Sequence of chain 3.B:
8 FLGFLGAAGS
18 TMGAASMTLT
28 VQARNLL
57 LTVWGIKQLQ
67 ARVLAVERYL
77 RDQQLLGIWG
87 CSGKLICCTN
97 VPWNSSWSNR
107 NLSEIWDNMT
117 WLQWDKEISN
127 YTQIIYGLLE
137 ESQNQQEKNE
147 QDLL

Binding-site contacts:
Ligand atom C7 contacts residue ASN100 of chain 3.B at 3.5 Å.
Ligand atom C1 contacts residue SER102 of chain 3.B at 3.9 Å.
Ligand atom C2 contacts residue ASN100 of chain 3.B at 2.3 Å.
Ligand atom N2 contacts residue ASN100 of chain 3.B at 2.8 Å (h-bond).
Ligand atom C4 contacts residue ASN100 of chain 3.B at 4.1 Å.
Ligand atom O5 contacts residue ASN100 of chain 3.B at 2.4 Å (h-bond).
Ligand atom C1 contacts residue ASN100 of chain 3.B at 1.4 Å.
Ligand atom O6 contacts residue SER102 of chain 3.B at 3.2 Å (h-bond).
Ligand atom O7 contacts residue ASN100 of chain 3.B at 3.8 Å.
Ligand atom C5 contacts residue ASN100 of chain 3.B at 3.7 Å.
Ligand atom C3 contacts residue ASN100 of chain 3.B at 3.6 Å.
Ligand atom C8 contacts residue ASN100 of chain 3.B at 4.5 Å.
Ligand atom C6 contacts residue SER102 of chain 3.B at 4.3 Å.
Ligand atom C5 contacts residue SER102 of chain 3.B at 4.2 Å.
Ligand atom O5 contacts residue SER102 of chain 3.B at 3.3 Å (h-bond).

The protein below binds the small molecule below.
Small molecule (SMILES): CC(=O)N[C@@H]1[C@@H](O)[C@H](O)[C@@H](CO)O[C@H]1O